Sequence of chain 1.A:
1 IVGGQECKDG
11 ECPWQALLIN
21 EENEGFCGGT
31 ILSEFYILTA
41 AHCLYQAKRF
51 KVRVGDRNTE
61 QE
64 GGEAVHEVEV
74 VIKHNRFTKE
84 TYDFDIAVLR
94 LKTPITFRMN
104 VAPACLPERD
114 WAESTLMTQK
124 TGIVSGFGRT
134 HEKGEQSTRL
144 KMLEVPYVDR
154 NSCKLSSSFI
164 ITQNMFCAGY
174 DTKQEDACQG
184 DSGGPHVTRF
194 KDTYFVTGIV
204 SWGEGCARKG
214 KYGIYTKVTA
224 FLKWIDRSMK

Binding-site contacts:
Ligand atom F39 contacts residue GLU207 of chain 1.A at 3.5 Å.
Ligand atom C35 contacts residue THR84 of chain 1.A at 3.2 Å.
Ligand atom C20 contacts residue CYS209 of chain 1.A at 3.5 Å (hydrophobic).
Ligand atom C35 contacts residue TRP205 of chain 1.A at 3.7 Å (hydrophobic).
Ligand atom F39 contacts residue PHE162 of chain 1.A at 3.7 Å.
Ligand atom CL3 contacts residue VAL203 of chain 1.A at 3.6 Å.
Ligand atom N13 contacts residue CYS209 of chain 1.A at 3.6 Å (h-bond).
Ligand atom C35 contacts residue PHE162 of chain 1.A at 3.3 Å (hydrophobic).
Ligand atom C22 contacts residue ASP179 of chain 1.A at 3.4 Å.
Ligand atom F39 contacts residue GLY206 of chain 1.A at 3.3 Å.
Ligand atom C3 contacts residue TRP205 of chain 1.A at 3.7 Å (hydrophobic).
Ligand atom C28 contacts residue GLU83 of chain 1.A at 3.2 Å.
Ligand atom O32 contacts residue GLN182 of chain 1.A at 3.4 Å.
Ligand atom C11 contacts residue PHE162 of chain 1.A at 3.5 Å (hydrophobic).
Ligand atom C24 contacts residue TRP205 of chain 1.A at 3.4 Å (hydrophobic).
Ligand atom C9 contacts residue ALA180 of chain 1.A at 3.7 Å (hydrophobic).
Ligand atom C9 contacts residue TRP205 of chain 1.A at 3.6 Å (hydrophobic).
Ligand atom C20 contacts residue GLY208 of chain 1.A at 3.5 Å.
Ligand atom CL3 contacts residue ILE217 of chain 1.A at 3.5 Å.
Ligand atom O29 contacts residue SER185 of chain 1.A at 3.7 Å.
Ligand atom C36 contacts residue THR84 of chain 1.A at 3.0 Å.
Ligand atom C37 contacts residue GLN182 of chain 1.A at 3.5 Å.
Ligand atom C14 contacts residue GLY208 of chain 1.A at 3.4 Å.
Ligand atom C19 contacts residue GLY206 of chain 1.A at 3.7 Å.
Ligand atom C18 contacts residue GLY206 of chain 1.A at 3.6 Å.
Ligand atom CL3 contacts residue GLY216 of chain 1.A at 3.4 Å.
Ligand atom C31 contacts residue TYR85 of chain 1.A at 3.5 Å (hydrophobic).
Ligand atom N13 contacts residue GLY208 of chain 1.A at 3.1 Å (h-bond).
Ligand atom C14 contacts residue GLY206 of chain 1.A at 3.6 Å.
Ligand atom C3 contacts residue GLY206 of chain 1.A at 3.5 Å.
Ligand atom C14 contacts residue ALA180 of chain 1.A at 3.4 Å (hydrophobic).
Ligand atom C11 contacts residue TRP205 of chain 1.A at 3.6 Å (hydrophobic).
Ligand atom C22 contacts residue ALA180 of chain 1.A at 3.4 Å (hydrophobic).
Ligand atom C24 contacts residue PHE162 of chain 1.A at 3.6 Å (hydrophobic).
Ligand atom C27 contacts residue ARG132 of chain 1.A at 3.5 Å.
Ligand atom C28 contacts residue PHE162 of chain 1.A at 3.8 Å (hydrophobic).
Ligand atom N15 contacts residue GLY206 of chain 1.A at 3.0 Å (h-bond).
Ligand atom S4 contacts residue VAL203 of chain 1.A at 3.4 Å.
Ligand atom S4 contacts residue TRP205 of chain 1.A at 3.5 Å.
Ligand atom CL3 contacts residue TYR218 of chain 1.A at 3.6 Å.

A small-molecule ligand and the protein it binds are described below.
Small molecule (SMILES): O=C(CN1C[C@H](NC(=O)c2ccc(Cl)s2)C[C@H]1C(=O)NCC1CC1)Nc1ccc(-n2ccccc2=O)cc1F